Sequence of chain 1.B:
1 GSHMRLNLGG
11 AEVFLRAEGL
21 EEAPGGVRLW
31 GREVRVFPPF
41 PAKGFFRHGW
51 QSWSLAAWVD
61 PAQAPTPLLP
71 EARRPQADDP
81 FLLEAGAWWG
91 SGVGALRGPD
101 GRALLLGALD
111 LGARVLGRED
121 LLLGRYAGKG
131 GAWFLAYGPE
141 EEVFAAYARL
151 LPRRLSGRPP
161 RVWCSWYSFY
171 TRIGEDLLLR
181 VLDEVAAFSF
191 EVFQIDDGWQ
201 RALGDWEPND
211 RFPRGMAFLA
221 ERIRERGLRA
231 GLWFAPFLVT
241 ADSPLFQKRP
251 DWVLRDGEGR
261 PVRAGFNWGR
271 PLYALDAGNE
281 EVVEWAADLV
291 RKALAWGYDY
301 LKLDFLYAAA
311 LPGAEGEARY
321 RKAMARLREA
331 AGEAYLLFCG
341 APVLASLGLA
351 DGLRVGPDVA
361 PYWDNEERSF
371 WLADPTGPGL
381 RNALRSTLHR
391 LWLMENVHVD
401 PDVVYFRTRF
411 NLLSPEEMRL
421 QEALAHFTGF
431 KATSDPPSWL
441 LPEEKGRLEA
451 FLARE

This protein binds this small molecule.
Small molecule (SMILES): OC[C@H]1O[C@H](OC[C@H]2OC[C@H](O)[C@@H](O)[C@H]2O)[C@H](O)[C@@H](O)[C@H]1O

Binding-site contacts:
Ligand atom O3 contacts residue GLN76 of chain 1.B at 3.5 Å (h-bond).
Ligand atom C1 contacts residue TRP53 of chain 1.B at 3.8 Å (hydrophobic).
Ligand atom C2 contacts residue GLN76 of chain 1.B at 3.5 Å.
Ligand atom O2 contacts residue GLN76 of chain 1.B at 3.6 Å.
Ligand atom O4 contacts residue ASP196 of chain 1.B at 2.7 Å (salt-bridge).
Ligand atom O4 contacts residue ASP304 of chain 1.B at 3.1 Å (salt-bridge).
Ligand atom O4 contacts residue TRP233 of chain 1.B at 3.0 Å (h-bond).
Ligand atom C2 contacts residue ASP304 of chain 1.B at 3.1 Å.
Ligand atom O3 contacts residue ARG368 of chain 1.B at 3.6 Å (salt-bridge).
Ligand atom C4 contacts residue TRP166 of chain 1.B at 3.6 Å (hydrophobic).
Ligand atom O4 contacts residue PHE305 of chain 1.B at 3.8 Å.
Ligand atom O4 contacts residue TRP53 of chain 1.B at 3.3 Å.
Ligand atom O6 contacts residue TRP166 of chain 1.B at 3.0 Å.
Ligand atom O5 contacts residue PHE305 of chain 1.B at 3.5 Å.
Ligand atom O2 contacts residue ARG368 of chain 1.B at 2.4 Å (salt-bridge).
Ligand atom O3 contacts residue TYR167 of chain 1.B at 3.0 Å (h-bond).
Ligand atom C2 contacts residue ARG368 of chain 1.B at 3.6 Å.
Ligand atom C5 contacts residue TRP166 of chain 1.B at 3.5 Å (hydrophobic).
Ligand atom C1 contacts residue ASP358 of chain 1.B at 3.7 Å.
Ligand atom O6 contacts residue TRP268 of chain 1.B at 3.7 Å.
Ligand atom O3 contacts residue LYS302 of chain 1.B at 2.5 Å (salt-bridge).
Ligand atom C2 contacts residue ASP358 of chain 1.B at 3.6 Å.
Ligand atom C5 contacts residue ASP358 of chain 1.B at 3.3 Å.
Ligand atom C4 contacts residue ASP196 of chain 1.B at 3.5 Å.
Ligand atom C6 contacts residue ASP358 of chain 1.B at 3.4 Å.
Ligand atom O2 contacts residue CYS339 of chain 1.B at 3.3 Å (h-bond).
Ligand atom O2 contacts residue ASP358 of chain 1.B at 2.6 Å (salt-bridge).
Ligand atom O4 contacts residue GLN76 of chain 1.B at 3.7 Å.
Ligand atom O6 contacts residue ASP197 of chain 1.B at 2.9 Å (salt-bridge).
Ligand atom O5 contacts residue ASP304 of chain 1.B at 3.2 Å (salt-bridge).
Ligand atom C6 contacts residue ASP197 of chain 1.B at 3.5 Å.
Ligand atom O4 contacts residue LYS302 of chain 1.B at 3.3 Å (salt-bridge).
Ligand atom C1 contacts residue ASP304 of chain 1.B at 3.3 Å.
Ligand atom C3 contacts residue TYR167 of chain 1.B at 3.6 Å (hydrophobic).
Ligand atom O2 contacts residue TRP53 of chain 1.B at 3.6 Å.
Ligand atom C3 contacts residue ASP358 of chain 1.B at 3.6 Å.
Ligand atom C6 contacts residue TRP166 of chain 1.B at 3.5 Å (hydrophobic).
Ligand atom O6 contacts residue ASP358 of chain 1.B at 2.5 Å (salt-bridge).
Ligand atom O3 contacts residue ARG354 of chain 1.B at 3.7 Å.
Ligand atom O2 contacts residue ARG354 of chain 1.B at 3.4 Å (salt-bridge).